Sequence of chain 1.B:
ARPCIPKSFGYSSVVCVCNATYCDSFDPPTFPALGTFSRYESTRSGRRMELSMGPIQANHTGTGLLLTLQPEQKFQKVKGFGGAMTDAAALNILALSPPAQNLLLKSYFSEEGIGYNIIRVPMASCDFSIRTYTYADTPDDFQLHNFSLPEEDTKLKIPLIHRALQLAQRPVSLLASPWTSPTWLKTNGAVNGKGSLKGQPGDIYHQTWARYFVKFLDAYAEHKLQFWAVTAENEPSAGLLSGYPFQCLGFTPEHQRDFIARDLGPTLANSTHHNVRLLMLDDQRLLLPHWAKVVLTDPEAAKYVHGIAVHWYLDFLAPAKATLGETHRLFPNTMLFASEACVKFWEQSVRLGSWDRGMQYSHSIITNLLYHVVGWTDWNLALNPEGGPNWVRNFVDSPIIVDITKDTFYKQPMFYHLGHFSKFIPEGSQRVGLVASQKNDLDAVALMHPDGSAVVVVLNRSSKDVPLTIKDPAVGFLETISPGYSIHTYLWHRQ

Binding-site contacts:
Ligand atom C3 contacts residue ASN146 of chain 1.B at 3.8 Å.
Ligand atom N2 contacts residue THR138 of chain 1.B at 4.5 Å.
Ligand atom C7 contacts residue ASN146 of chain 1.B at 3.7 Å.
Ligand atom C6 contacts residue HIS145 of chain 1.B at 3.3 Å.
Ligand atom O5 contacts residue HIS145 of chain 1.B at 3.9 Å.
Ligand atom C1 contacts residue ASN146 of chain 1.B at 1.4 Å.
Ligand atom N2 contacts residue ASN146 of chain 1.B at 3.0 Å (h-bond).
Ligand atom O6 contacts residue HIS145 of chain 1.B at 3.0 Å (h-bond).
Ligand atom C4 contacts residue ASN146 of chain 1.B at 4.2 Å.
Ligand atom O5 contacts residue ASN146 of chain 1.B at 2.3 Å (h-bond).
Ligand atom C5 contacts residue ASN146 of chain 1.B at 3.6 Å.
Ligand atom C7 contacts residue THR138 of chain 1.B at 4.5 Å.
Ligand atom C5 contacts residue HIS145 of chain 1.B at 4.2 Å.
Ligand atom C2 contacts residue ASN146 of chain 1.B at 2.5 Å.
Ligand atom O7 contacts residue ASN146 of chain 1.B at 3.9 Å.
Ligand atom C8 contacts residue THR138 of chain 1.B at 4.2 Å.

A protein and the small-molecule ligand that binds it are described below.
Small molecule (SMILES): CC(=O)N[C@@H]1[C@@H](O)[C@H](O)[C@@H](CO)O[C@H]1O